This protein binds this small molecule.
Small molecule (SMILES): O=C(O)c1ccc2ccccc2c1Br

Binding-site contacts:
Ligand atom BR1 contacts residue LYS14 of chain 1.B at 3.9 Å.
Ligand atom O13 contacts residue LYS14 of chain 1.B at 3.7 Å.
Ligand atom C12 contacts residue LYS14 of chain 1.B at 3.4 Å.
Ligand atom C11 contacts residue LYS14 of chain 1.B at 4.4 Å.
Ligand atom O14 contacts residue LYS14 of chain 1.B at 2.9 Å (salt-bridge).
Ligand atom BR1 contacts residue LEU19 of chain 1.B at 4.2 Å.

Sequence of chain 1.B:
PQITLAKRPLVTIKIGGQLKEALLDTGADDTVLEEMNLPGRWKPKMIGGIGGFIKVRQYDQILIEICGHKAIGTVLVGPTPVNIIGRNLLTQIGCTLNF